A small-molecule ligand and the protein it binds are described below.
Small molecule (SMILES): C[N+](C)(C)[O-]

Binding-site contacts:
Ligand atom CAB contacts residue ALA83 of chain 1.C at 4.1 Å (hydrophobic).
Ligand atom NAC contacts residue ALA84 of chain 1.C at 3.9 Å.
Ligand atom OAE contacts residue ALA83 of chain 1.C at 3.4 Å.
Ligand atom OAE contacts residue ALA84 of chain 1.C at 2.8 Å (h-bond).
Ligand atom CAD contacts residue ALA84 of chain 1.C at 4.1 Å (hydrophobic).
Ligand atom CAB contacts residue ALA84 of chain 1.C at 4.1 Å (hydrophobic).
Ligand atom NAC contacts residue ALA83 of chain 1.C at 4.5 Å.

Sequence of chain 1.C:
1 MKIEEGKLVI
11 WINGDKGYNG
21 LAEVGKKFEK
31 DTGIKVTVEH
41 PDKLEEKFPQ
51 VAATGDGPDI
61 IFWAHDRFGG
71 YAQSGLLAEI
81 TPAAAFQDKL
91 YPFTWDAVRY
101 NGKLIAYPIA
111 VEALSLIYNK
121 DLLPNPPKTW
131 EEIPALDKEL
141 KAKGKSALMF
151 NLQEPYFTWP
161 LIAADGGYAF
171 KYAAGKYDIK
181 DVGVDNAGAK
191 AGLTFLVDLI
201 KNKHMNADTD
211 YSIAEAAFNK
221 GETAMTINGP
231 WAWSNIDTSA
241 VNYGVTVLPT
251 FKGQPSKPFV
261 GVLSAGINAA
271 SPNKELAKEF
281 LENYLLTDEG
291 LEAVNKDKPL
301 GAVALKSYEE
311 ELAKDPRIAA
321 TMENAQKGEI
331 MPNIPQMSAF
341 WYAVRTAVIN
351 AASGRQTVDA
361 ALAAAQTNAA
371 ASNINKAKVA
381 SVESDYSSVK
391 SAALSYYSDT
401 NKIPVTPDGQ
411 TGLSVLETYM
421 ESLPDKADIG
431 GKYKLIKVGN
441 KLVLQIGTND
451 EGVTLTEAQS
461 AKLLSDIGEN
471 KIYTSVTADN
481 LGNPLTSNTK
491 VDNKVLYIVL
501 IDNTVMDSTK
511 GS